This protein binds this small molecule.
Small molecule (SMILES): CC(=O)N[C@@H]1[C@@H](O)[C@H](O)[C@@H](CO)O[C@H]1O

Sequence of chain 1.G:
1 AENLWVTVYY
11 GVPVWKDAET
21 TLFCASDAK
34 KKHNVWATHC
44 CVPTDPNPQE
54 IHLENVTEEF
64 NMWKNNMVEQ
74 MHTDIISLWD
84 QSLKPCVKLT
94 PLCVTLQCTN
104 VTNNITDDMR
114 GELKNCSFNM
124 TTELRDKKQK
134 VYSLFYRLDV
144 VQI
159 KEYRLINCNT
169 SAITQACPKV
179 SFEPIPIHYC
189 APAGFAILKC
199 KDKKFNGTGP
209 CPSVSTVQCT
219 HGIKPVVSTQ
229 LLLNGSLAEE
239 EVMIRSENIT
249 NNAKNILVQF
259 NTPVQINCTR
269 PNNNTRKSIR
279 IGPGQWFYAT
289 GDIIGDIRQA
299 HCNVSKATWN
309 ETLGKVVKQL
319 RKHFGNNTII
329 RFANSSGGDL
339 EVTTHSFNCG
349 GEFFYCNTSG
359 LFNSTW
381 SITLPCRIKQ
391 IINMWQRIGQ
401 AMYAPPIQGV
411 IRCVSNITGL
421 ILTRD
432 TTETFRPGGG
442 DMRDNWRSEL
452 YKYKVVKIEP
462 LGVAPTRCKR

Binding-site contacts:
Ligand atom C8 contacts residue THR342 of chain 1.G at 4.0 Å.
Ligand atom N2 contacts residue ASN355 of chain 1.G at 2.8 Å (h-bond).
Ligand atom O7 contacts residue ARG387 of chain 1.G at 3.0 Å (salt-bridge).
Ligand atom C6 contacts residue SER357 of chain 1.G at 4.3 Å.
Ligand atom C8 contacts residue ASN355 of chain 1.G at 4.2 Å.
Ligand atom C5 contacts residue SER357 of chain 1.G at 3.8 Å.
Ligand atom C8 contacts residue ARG387 of chain 1.G at 3.8 Å.
Ligand atom C5 contacts residue ASN355 of chain 1.G at 3.6 Å.
Ligand atom C7 contacts residue ASN355 of chain 1.G at 3.1 Å.
Ligand atom O7 contacts residue ASN355 of chain 1.G at 3.1 Å (h-bond).
Ligand atom C3 contacts residue ASN355 of chain 1.G at 3.6 Å.
Ligand atom O5 contacts residue ASN355 of chain 1.G at 2.4 Å (h-bond).
Ligand atom C2 contacts residue ASN355 of chain 1.G at 2.3 Å.
Ligand atom C7 contacts residue ARG387 of chain 1.G at 3.7 Å.
Ligand atom C1 contacts residue ASN355 of chain 1.G at 1.4 Å.
Ligand atom C1 contacts residue SER357 of chain 1.G at 3.2 Å.
Ligand atom C4 contacts residue ASN355 of chain 1.G at 4.1 Å.
Ligand atom O5 contacts residue SER357 of chain 1.G at 3.0 Å (h-bond).